Sequence of chain 3.A:
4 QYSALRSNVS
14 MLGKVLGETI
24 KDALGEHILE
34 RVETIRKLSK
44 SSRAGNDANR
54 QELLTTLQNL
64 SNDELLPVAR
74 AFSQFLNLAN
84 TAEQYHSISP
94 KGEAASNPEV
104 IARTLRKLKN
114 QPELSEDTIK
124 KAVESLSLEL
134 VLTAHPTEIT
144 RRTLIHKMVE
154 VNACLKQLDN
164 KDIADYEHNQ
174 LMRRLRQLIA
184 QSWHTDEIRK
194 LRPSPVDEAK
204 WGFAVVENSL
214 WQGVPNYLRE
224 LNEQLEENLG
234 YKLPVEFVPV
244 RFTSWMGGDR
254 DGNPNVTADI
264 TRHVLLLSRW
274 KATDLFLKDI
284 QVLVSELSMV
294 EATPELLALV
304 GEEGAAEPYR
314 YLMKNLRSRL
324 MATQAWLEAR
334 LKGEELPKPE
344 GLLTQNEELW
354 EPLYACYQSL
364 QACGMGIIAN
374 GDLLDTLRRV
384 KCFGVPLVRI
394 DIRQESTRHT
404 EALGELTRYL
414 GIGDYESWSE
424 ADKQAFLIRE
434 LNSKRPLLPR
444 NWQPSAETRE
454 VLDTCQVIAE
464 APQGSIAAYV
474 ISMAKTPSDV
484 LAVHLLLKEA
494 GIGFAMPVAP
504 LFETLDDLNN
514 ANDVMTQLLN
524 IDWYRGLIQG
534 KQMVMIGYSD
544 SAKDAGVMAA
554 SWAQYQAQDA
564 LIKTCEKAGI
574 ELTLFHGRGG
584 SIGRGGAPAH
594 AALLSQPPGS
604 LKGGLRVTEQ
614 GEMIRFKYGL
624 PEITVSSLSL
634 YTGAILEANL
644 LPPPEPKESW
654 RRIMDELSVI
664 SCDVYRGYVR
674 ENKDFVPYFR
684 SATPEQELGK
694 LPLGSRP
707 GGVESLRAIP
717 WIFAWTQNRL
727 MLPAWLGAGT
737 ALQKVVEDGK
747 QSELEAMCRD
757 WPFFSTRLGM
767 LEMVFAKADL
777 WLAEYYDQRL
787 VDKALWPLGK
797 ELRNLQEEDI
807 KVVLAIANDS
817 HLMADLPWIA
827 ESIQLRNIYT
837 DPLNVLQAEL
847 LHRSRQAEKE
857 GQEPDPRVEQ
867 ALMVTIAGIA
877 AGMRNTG

Binding-site contacts:
Ligand atom C3 contacts residue MN1 of chain 3.B at 3.8 Å.
Ligand atom O2 contacts residue GLU506 of chain 3.A at 2.9 Å (salt-bridge).
Ligand atom O1 contacts residue GLU506 of chain 3.A at 4.1 Å.
Ligand atom O2 contacts residue ASP543 of chain 3.A at 2.4 Å (salt-bridge).
Ligand atom C1 contacts residue MN1 of chain 3.B at 3.1 Å.
Ligand atom P1 contacts residue ARG713 of chain 3.A at 4.1 Å.
Ligand atom O1 contacts residue ASP543 of chain 3.A at 3.9 Å.
Ligand atom O1 contacts residue GLY540 of chain 3.A at 2.8 Å.
Ligand atom C1 contacts residue GLY540 of chain 3.A at 4.1 Å.
Ligand atom CL2 contacts residue TRP248 of chain 3.A at 3.9 Å.
Ligand atom O5 contacts residue ARG699 of chain 3.A at 2.5 Å (salt-bridge).
Ligand atom CL2 contacts residue ARG396 of chain 3.A at 4.1 Å.
Ligand atom P1 contacts residue ARG396 of chain 3.A at 3.4 Å.
Ligand atom O1 contacts residue TYR541 of chain 3.A at 3.9 Å.
Ligand atom C1 contacts residue ASP543 of chain 3.A at 3.6 Å.
Ligand atom C2 contacts residue ARG396 of chain 3.A at 3.6 Å.
Ligand atom C4 contacts residue ARG396 of chain 3.A at 3.6 Å.
Ligand atom CL2 contacts residue ARG581 of chain 3.A at 3.4 Å.
Ligand atom O1 contacts residue MN1 of chain 3.B at 4.1 Å.
Ligand atom O4 contacts residue ILE715 of chain 3.A at 3.9 Å.
Ligand atom P1 contacts residue ARG699 of chain 3.A at 3.2 Å.
Ligand atom CL1 contacts residue MET538 of chain 3.A at 2.9 Å.
Ligand atom O2 contacts residue ARG396 of chain 3.A at 4.2 Å.
Ligand atom O3 contacts residue MN1 of chain 3.B at 2.1 Å.
Ligand atom O2 contacts residue MN1 of chain 3.B at 1.9 Å.
Ligand atom O4 contacts residue ALA714 of chain 3.A at 4.0 Å.
Ligand atom P1 contacts residue MN1 of chain 3.B at 3.4 Å.
Ligand atom O3 contacts residue ARG699 of chain 3.A at 4.1 Å.
Ligand atom O3 contacts residue ARG713 of chain 3.A at 3.4 Å (salt-bridge).
Ligand atom O3 contacts residue GLU506 of chain 3.A at 4.2 Å.
Ligand atom C2 contacts residue MN1 of chain 3.B at 3.6 Å.
Ligand atom C1 contacts residue GLU506 of chain 3.A at 4.0 Å.
Ligand atom O5 contacts residue ARG396 of chain 3.A at 3.0 Å (salt-bridge).
Ligand atom O3 contacts residue ARG396 of chain 3.A at 2.9 Å (salt-bridge).
Ligand atom CL1 contacts residue GLY540 of chain 3.A at 4.1 Å.
Ligand atom C1 contacts residue ARG396 of chain 3.A at 4.2 Å.
Ligand atom C3 contacts residue ARG396 of chain 3.A at 4.2 Å.
Ligand atom O4 contacts residue ARG699 of chain 3.A at 3.1 Å (salt-bridge).
Ligand atom CL1 contacts residue GLY580 of chain 3.A at 3.4 Å.
Ligand atom O3 contacts residue ASP543 of chain 3.A at 3.5 Å (salt-bridge).

This protein binds this small molecule.
Small molecule (SMILES): O=C(O)C(CP(=O)(O)O)=C(Cl)Cl